Sequence of chain 2.A:
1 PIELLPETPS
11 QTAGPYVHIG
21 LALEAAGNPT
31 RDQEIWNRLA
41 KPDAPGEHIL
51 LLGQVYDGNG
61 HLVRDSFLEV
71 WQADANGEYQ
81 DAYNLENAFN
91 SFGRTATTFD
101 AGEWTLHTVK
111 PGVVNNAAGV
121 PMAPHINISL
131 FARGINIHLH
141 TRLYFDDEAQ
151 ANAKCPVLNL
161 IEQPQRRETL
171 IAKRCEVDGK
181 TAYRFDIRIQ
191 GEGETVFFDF

Binding-site contacts:
Ligand atom C3 contacts residue FE1 of chain 2.M at 3.9 Å.
Ligand atom C2 contacts residue PRO15 of chain 2.A at 3.2 Å (hydrophobic).
Ligand atom I3 contacts residue GLY14 of chain 2.A at 3.8 Å.
Ligand atom O4 contacts residue HIS160 of chain 2.B at 3.5 Å (h-bond).
Ligand atom C4 contacts residue FE1 of chain 2.M at 2.8 Å.
Ligand atom C5 contacts residue TYR108 of chain 2.B at 3.8 Å (hydrophobic).
Ligand atom C5 contacts residue TYR16 of chain 2.A at 3.6 Å (hydrophobic).
Ligand atom C6 contacts residue TYR16 of chain 2.A at 3.5 Å (hydrophobic).
Ligand atom C6 contacts residue PRO15 of chain 2.A at 3.5 Å (hydrophobic).
Ligand atom C2 contacts residue TRP149 of chain 2.B at 4.4 Å (hydrophobic).
Ligand atom O4 contacts residue TYR108 of chain 2.B at 3.2 Å (h-bond).
Ligand atom O4 contacts residue FE1 of chain 2.M at 1.6 Å.
Ligand atom O2 contacts residue TYR16 of chain 2.A at 4.4 Å.
Ligand atom O1 contacts residue PRO15 of chain 2.A at 4.0 Å.
Ligand atom O1 contacts residue TRP149 of chain 2.B at 3.5 Å.
Ligand atom I3 contacts residue THR12 of chain 2.A at 4.0 Å.
Ligand atom C2 contacts residue TYR147 of chain 2.B at 4.4 Å (hydrophobic).
Ligand atom I3 contacts residue ILE191 of chain 2.B at 3.7 Å.
Ligand atom C7 contacts residue PRO15 of chain 2.A at 3.5 Å (hydrophobic).
Ligand atom O2 contacts residue TRP149 of chain 2.B at 4.1 Å.
Ligand atom C3 contacts residue PRO15 of chain 2.A at 3.6 Å (hydrophobic).
Ligand atom C6 contacts residue TYR147 of chain 2.B at 3.7 Å (hydrophobic).
Ligand atom C4 contacts residue TYR108 of chain 2.B at 4.2 Å (hydrophobic).
Ligand atom I3 contacts residue ARG157 of chain 2.B at 3.4 Å.
Ligand atom O4 contacts residue TYR147 of chain 2.B at 2.4 Å (h-bond).
Ligand atom O2 contacts residue PRO15 of chain 2.A at 3.9 Å.
Ligand atom C7 contacts residue TRP149 of chain 2.B at 4.1 Å (hydrophobic).
Ligand atom O4 contacts residue HIS162 of chain 2.B at 2.9 Å (h-bond).
Ligand atom O4 contacts residue ARG157 of chain 2.B at 4.3 Å.
Ligand atom I3 contacts residue GLN177 of chain 2.B at 3.8 Å.
Ligand atom I3 contacts residue HIS162 of chain 2.B at 4.2 Å.
Ligand atom C5 contacts residue PRO15 of chain 2.A at 4.0 Å (hydrophobic).
Ligand atom C3 contacts residue TYR147 of chain 2.B at 3.5 Å (hydrophobic).
Ligand atom C3 contacts residue GLY14 of chain 2.A at 4.2 Å.
Ligand atom C5 contacts residue FE1 of chain 2.M at 3.4 Å.
Ligand atom C1 contacts residue PRO15 of chain 2.A at 3.3 Å (hydrophobic).
Ligand atom C4 contacts residue HIS162 of chain 2.B at 4.2 Å.
Ligand atom C5 contacts residue TYR147 of chain 2.B at 2.7 Å (hydrophobic).
Ligand atom C4 contacts residue TYR147 of chain 2.B at 2.6 Å (hydrophobic).
Ligand atom C4 contacts residue PRO15 of chain 2.A at 4.0 Å (hydrophobic).

This protein binds this small molecule.
Small molecule (SMILES): O=C(O)c1ccc(O)c(I)c1

Sequence of chain 2.B:
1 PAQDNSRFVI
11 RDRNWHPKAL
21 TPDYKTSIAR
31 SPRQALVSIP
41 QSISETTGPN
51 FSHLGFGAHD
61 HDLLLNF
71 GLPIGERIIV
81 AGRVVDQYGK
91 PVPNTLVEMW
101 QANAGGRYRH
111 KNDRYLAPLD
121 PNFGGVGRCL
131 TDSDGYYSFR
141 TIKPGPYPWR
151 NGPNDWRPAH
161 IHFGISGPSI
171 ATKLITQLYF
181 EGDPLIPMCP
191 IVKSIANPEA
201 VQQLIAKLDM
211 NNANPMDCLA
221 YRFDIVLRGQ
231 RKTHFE